Sequence of chain 1.G:
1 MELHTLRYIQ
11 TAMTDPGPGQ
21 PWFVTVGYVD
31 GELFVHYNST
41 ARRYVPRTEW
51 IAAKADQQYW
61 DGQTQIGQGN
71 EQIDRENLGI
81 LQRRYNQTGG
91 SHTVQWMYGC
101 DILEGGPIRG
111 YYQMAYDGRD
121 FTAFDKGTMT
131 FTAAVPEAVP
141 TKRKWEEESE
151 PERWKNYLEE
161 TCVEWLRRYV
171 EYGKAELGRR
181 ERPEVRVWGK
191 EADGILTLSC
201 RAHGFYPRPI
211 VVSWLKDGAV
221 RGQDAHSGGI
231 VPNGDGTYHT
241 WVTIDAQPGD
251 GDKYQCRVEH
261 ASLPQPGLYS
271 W

This protein binds this small molecule.
Small molecule (SMILES): CC(C)C[C@H](NC(=O)[C@@H](NC(=O)[C@H](CS)NC(=O)[C@H](C)NC(=O)[C@@H]1CCCN1C(=O)[C@@H](N)CC(C)C)C(C)C)C(=O)N[C@@H](CCC(=O)O)C(=O)N[C@H](C(=O)O)C(C)C

Binding-site contacts:
Ligand atom O contacts residue TYR98 of chain 1.G at 3.3 Å (h-bond).
Ligand atom O contacts residue ASN70 of chain 1.G at 2.9 Å (h-bond).
Ligand atom C contacts residue ARG153 of chain 1.G at 3.2 Å.
Ligand atom N contacts residue TYR169 of chain 1.G at 2.3 Å (h-bond).
Ligand atom CA contacts residue TYR8 of chain 1.G at 3.4 Å (hydrophobic).
Ligand atom O contacts residue TYR8 of chain 1.G at 3.6 Å.
Ligand atom CG contacts residue TRP165 of chain 1.G at 3.5 Å (hydrophobic).
Ligand atom OXT contacts residue THR141 of chain 1.G at 2.6 Å (h-bond).
Ligand atom CD contacts residue GLN63 of chain 1.G at 3.3 Å.
Ligand atom N contacts residue ASN77 of chain 1.G at 3.0 Å (h-bond).
Ligand atom O contacts residue TYR157 of chain 1.G at 2.6 Å (h-bond).
Ligand atom C contacts residue TYR8 of chain 1.G at 3.1 Å (hydrophobic).
Ligand atom N contacts residue TYR8 of chain 1.G at 3.0 Å (h-bond).
Ligand atom N contacts residue TYR8 of chain 1.G at 3.3 Å (h-bond).
Ligand atom O contacts residue TRP145 of chain 1.G at 2.8 Å (h-bond).
Ligand atom O contacts residue LYS144 of chain 1.G at 3.2 Å (salt-bridge).
Ligand atom CG1 contacts residue MET114 of chain 1.G at 3.5 Å (hydrophobic).
Ligand atom OE1 contacts residue GLU76 of chain 1.G at 3.4 Å (salt-bridge).
Ligand atom CB contacts residue GLU150 of chain 1.G at 3.5 Å.
Ligand atom N contacts residue ASN70 of chain 1.G at 2.9 Å (h-bond).
Ligand atom CA contacts residue ASN77 of chain 1.G at 3.2 Å.
Ligand atom CD1 contacts residue TRP165 of chain 1.G at 3.5 Å (hydrophobic).
Ligand atom C contacts residue THR141 of chain 1.G at 3.5 Å.
Ligand atom CA contacts residue TYR169 of chain 1.G at 3.4 Å (hydrophobic).
Ligand atom O contacts residue ASN77 of chain 1.G at 3.3 Å (h-bond).
Ligand atom CB contacts residue THR141 of chain 1.G at 3.4 Å.
Ligand atom CD2 contacts residue GLU150 of chain 1.G at 3.3 Å.
Ligand atom CA contacts residue TYR157 of chain 1.G at 3.6 Å (hydrophobic).
Ligand atom O contacts residue ARG153 of chain 1.G at 2.3 Å (salt-bridge).
Ligand atom CA contacts residue ASN70 of chain 1.G at 3.6 Å.
Ligand atom CG1 contacts residue ASN77 of chain 1.G at 3.4 Å.
Ligand atom CA contacts residue TYR98 of chain 1.G at 3.5 Å (hydrophobic).
Ligand atom CG2 contacts residue ASN70 of chain 1.G at 3.3 Å.
Ligand atom N contacts residue TYR98 of chain 1.G at 2.9 Å (h-bond).
Ligand atom CB contacts residue TYR98 of chain 1.G at 3.4 Å (hydrophobic).
Ligand atom OXT contacts residue ARG84 of chain 1.G at 3.3 Å (salt-bridge).
Ligand atom CB contacts residue TRP165 of chain 1.G at 3.5 Å (hydrophobic).
Ligand atom CD2 contacts residue GLU148 of chain 1.G at 3.2 Å.
Ligand atom CB contacts residue ARG153 of chain 1.G at 3.5 Å.
Ligand atom O contacts residue TRP154 of chain 1.G at 3.4 Å.